The protein below binds the small molecule below.
Small molecule (SMILES): N[C@@H](CS)C(=O)O

Sequence of chain 49.C:
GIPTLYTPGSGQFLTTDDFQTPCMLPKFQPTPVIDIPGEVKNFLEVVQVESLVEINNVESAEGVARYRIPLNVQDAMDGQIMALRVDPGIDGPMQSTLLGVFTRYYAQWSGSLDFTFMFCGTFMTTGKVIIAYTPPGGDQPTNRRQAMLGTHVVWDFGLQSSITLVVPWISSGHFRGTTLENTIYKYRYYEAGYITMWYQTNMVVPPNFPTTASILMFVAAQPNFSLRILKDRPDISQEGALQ

Binding-site contacts:
Ligand atom CB contacts residue ASP235 of chain 49.C at 2.8 Å.
Ligand atom C contacts residue ASP235 of chain 49.C at 4.3 Å.
Ligand atom N contacts residue THR248 of chain 49.A at 4.1 Å.
Ligand atom SG contacts residue GLY1 of chain 49.P at 4.4 Å.
Ligand atom SG contacts residue ILE236 of chain 49.C at 4.3 Å.
Ligand atom O contacts residue ARG233 of chain 49.C at 4.1 Å.
Ligand atom N contacts residue GLY1 of chain 49.P at 2.9 Å (h-bond).
Ligand atom O contacts residue GLY1 of chain 49.P at 2.2 Å (h-bond).
Ligand atom CA contacts residue GLY1 of chain 49.P at 2.4 Å.
Ligand atom C contacts residue MET247 of chain 49.A at 3.7 Å (hydrophobic).
Ligand atom N contacts residue MET247 of chain 49.A at 3.8 Å.
Ligand atom CB contacts residue THR248 of chain 49.A at 4.5 Å.
Ligand atom SG contacts residue ASP235 of chain 49.C at 3.7 Å.
Ligand atom N contacts residue PRO249 of chain 49.A at 3.5 Å.
Ligand atom C contacts residue GLY1 of chain 49.P at 1.3 Å.
Ligand atom CA contacts residue MET247 of chain 49.A at 4.2 Å (hydrophobic).
Ligand atom SG contacts residue PRO249 of chain 49.A at 3.6 Å.
Ligand atom CB contacts residue PRO249 of chain 49.A at 4.3 Å (hydrophobic).
Ligand atom SG contacts residue THR248 of chain 49.A at 3.2 Å (h-bond).
Ligand atom CB contacts residue GLY1 of chain 49.P at 3.7 Å.
Ligand atom CA contacts residue ASP235 of chain 49.C at 4.0 Å.
Ligand atom O contacts residue ASP235 of chain 49.C at 3.4 Å.
Ligand atom O contacts residue MET247 of chain 49.A at 3.8 Å.
Ligand atom SG contacts residue MET247 of chain 49.A at 3.4 Å.

Sequence of chain 49.A:
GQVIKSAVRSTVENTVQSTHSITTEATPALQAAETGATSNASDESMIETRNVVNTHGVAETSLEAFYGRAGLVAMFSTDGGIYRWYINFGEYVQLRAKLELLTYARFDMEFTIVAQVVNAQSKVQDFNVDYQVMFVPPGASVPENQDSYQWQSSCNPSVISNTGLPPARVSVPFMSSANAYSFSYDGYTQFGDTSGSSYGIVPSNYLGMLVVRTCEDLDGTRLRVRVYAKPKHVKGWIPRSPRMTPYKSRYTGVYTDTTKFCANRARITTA